This small molecule binds to this protein.
Small molecule (SMILES): CC(=O)N[C@H]1[C@H](O[C@H]2[C@H](O)[C@@H](NC(C)=O)CO[C@@H]2CO[C@@H]2O[C@@H](C)[C@@H](O)[C@@H](O)[C@@H]2O)O[C@H](CO)[C@@H](O[C@@H]2O[C@H](CO[C@H]3O[C@H](CO)[C@@H](O)[C@H](O)[C@@H]3O[C@@H]3O[C@H](CO)[C@@H](O)[C@H](O)[C@H]3NC(C)=O)[C@@H](O)[C@H](O[C@H]3O[C@H](CO)[C@@H](O)[C@H](O)[C@@H]3O[C@@H]3O[C@H](CO)[C@@H](O)[C@H](O)[C@H]3NC(C)=O)[C@@H]2O)[C@@H]1O

Sequence of chain 1.B:
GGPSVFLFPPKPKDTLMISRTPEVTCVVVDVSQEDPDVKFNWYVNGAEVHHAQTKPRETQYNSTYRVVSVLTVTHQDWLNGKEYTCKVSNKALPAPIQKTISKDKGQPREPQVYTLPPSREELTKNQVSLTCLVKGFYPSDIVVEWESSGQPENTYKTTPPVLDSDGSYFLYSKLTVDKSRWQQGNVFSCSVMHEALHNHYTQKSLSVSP

Binding-site contacts:
Ligand atom O6 contacts residue ARG78 of chain 1.B at 3.6 Å (salt-bridge).
Ligand atom C2 contacts residue PHE18 of chain 1.B at 3.9 Å (hydrophobic).
Ligand atom O6 contacts residue PHE18 of chain 1.B at 3.2 Å.
Ligand atom C5 contacts residue PHE20 of chain 1.B at 4.0 Å (hydrophobic).
Ligand atom C3 contacts residue ASN74 of chain 1.B at 3.6 Å.
Ligand atom O7 contacts residue GLN72 of chain 1.B at 4.1 Å.
Ligand atom C8 contacts residue VAL41 of chain 1.B at 3.6 Å (hydrophobic).
Ligand atom C3 contacts residue PHE18 of chain 1.B at 4.0 Å (hydrophobic).
Ligand atom O7 contacts residue ASN74 of chain 1.B at 2.9 Å (h-bond).
Ligand atom C7 contacts residue ASN74 of chain 1.B at 2.9 Å.
Ligand atom C6 contacts residue PHE18 of chain 1.B at 3.7 Å (hydrophobic).
Ligand atom C7 contacts residue ARG78 of chain 1.B at 3.8 Å.
Ligand atom O7 contacts residue PHE18 of chain 1.B at 4.0 Å.
Ligand atom C7 contacts residue GLN72 of chain 1.B at 4.1 Å.
Ligand atom O6 contacts residue PHE20 of chain 1.B at 3.5 Å.
Ligand atom O4 contacts residue LYS111 of chain 1.B at 3.5 Å.
Ligand atom O3 contacts residue ARG78 of chain 1.B at 3.7 Å.
Ligand atom O7 contacts residue ARG78 of chain 1.B at 3.9 Å.
Ligand atom O5 contacts residue ASN74 of chain 1.B at 2.5 Å (h-bond).
Ligand atom N2 contacts residue ASP42 of chain 1.B at 3.0 Å (salt-bridge).
Ligand atom N2 contacts residue ASN74 of chain 1.B at 2.6 Å (h-bond).
Ligand atom C5 contacts residue ASN74 of chain 1.B at 3.7 Å.
Ligand atom C8 contacts residue GLN72 of chain 1.B at 3.5 Å.
Ligand atom C6 contacts residue PHE20 of chain 1.B at 3.8 Å (hydrophobic).
Ligand atom C6 contacts residue THR37 of chain 1.B at 3.7 Å.
Ligand atom C8 contacts residue ASN74 of chain 1.B at 4.0 Å.
Ligand atom C1 contacts residue PHE18 of chain 1.B at 3.9 Å (hydrophobic).
Ligand atom C2 contacts residue ASN74 of chain 1.B at 2.3 Å.
Ligand atom O4 contacts residue VAL41 of chain 1.B at 4.0 Å.
Ligand atom C1 contacts residue PHE20 of chain 1.B at 3.9 Å (hydrophobic).
Ligand atom C1 contacts residue PHE20 of chain 1.B at 3.7 Å (hydrophobic).
Ligand atom C1 contacts residue ASN74 of chain 1.B at 1.4 Å.
Ligand atom C2 contacts residue PHE20 of chain 1.B at 3.8 Å (hydrophobic).
Ligand atom C6 contacts residue GLN72 of chain 1.B at 3.6 Å.
Ligand atom C5 contacts residue GLN72 of chain 1.B at 3.8 Å.
Ligand atom C7 contacts residue ASP42 of chain 1.B at 3.5 Å.
Ligand atom C1 contacts residue PHE18 of chain 1.B at 4.1 Å (hydrophobic).
Ligand atom C8 contacts residue ARG78 of chain 1.B at 3.1 Å.
Ligand atom O4 contacts residue LYS23 of chain 1.B at 3.7 Å.
Ligand atom C8 contacts residue ASP42 of chain 1.B at 3.0 Å.